This protein binds this small molecule.
Small molecule (SMILES): O=P(O)(O)O[C@@H]1[C@@H](O)[C@H](O)[C@H](O)[C@H](O)[C@H]1OP(=O)(O)O

Binding-site contacts:
Ligand atom O53 contacts residue LYS24 of chain 1.A at 3.9 Å.
Ligand atom O52 contacts residue LYS54 of chain 1.A at 2.3 Å (salt-bridge).
Ligand atom O52 contacts residue LYS39 of chain 1.A at 3.3 Å (salt-bridge).
Ligand atom P5 contacts residue LYS54 of chain 1.A at 3.8 Å.
Ligand atom O6 contacts residue LYS24 of chain 1.A at 3.8 Å.
Ligand atom O51 contacts residue LYS54 of chain 1.A at 4.4 Å.
Ligand atom P5 contacts residue LYS39 of chain 1.A at 3.4 Å.
Ligand atom O5 contacts residue LYS39 of chain 1.A at 3.5 Å (salt-bridge).
Ligand atom O51 contacts residue LYS39 of chain 1.A at 2.8 Å (salt-bridge).
Ligand atom O42 contacts residue LYS54 of chain 1.A at 3.9 Å.
Ligand atom O53 contacts residue LYS54 of chain 1.A at 4.3 Å.
Ligand atom O41 contacts residue LYS39 of chain 1.A at 3.5 Å (salt-bridge).

Sequence of chain 1.A:
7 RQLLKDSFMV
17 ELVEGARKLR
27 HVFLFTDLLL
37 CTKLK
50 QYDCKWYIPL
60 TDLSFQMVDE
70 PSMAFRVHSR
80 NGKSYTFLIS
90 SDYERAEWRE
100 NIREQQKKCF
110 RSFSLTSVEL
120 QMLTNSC